Sequence of chain 1.D:
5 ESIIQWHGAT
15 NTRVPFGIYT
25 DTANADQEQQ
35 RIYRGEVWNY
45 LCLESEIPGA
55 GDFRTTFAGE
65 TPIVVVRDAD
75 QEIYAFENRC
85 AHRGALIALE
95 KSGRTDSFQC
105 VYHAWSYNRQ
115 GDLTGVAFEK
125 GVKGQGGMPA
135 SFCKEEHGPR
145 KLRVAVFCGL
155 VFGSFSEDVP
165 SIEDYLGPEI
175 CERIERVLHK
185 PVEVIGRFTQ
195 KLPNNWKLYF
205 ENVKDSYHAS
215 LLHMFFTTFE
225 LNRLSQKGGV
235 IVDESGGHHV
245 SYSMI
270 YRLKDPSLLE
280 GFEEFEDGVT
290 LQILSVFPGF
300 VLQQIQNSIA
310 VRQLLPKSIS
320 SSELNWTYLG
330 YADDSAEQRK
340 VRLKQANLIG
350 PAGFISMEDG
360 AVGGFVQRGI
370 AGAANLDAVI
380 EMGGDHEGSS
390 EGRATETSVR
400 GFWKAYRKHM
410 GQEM

Binding-site contacts:
Ligand atom O3 contacts residue ILE292 of chain 1.D at 3.6 Å.
Ligand atom C2 contacts residue FE1 of chain 1.K at 3.8 Å.
Ligand atom C3 contacts residue ILE292 of chain 1.D at 3.6 Å (hydrophobic).
Ligand atom C5 contacts residue LEU290 of chain 1.D at 4.0 Å (hydrophobic).
Ligand atom O5 contacts residue ILE292 of chain 1.D at 3.9 Å.
Ligand atom C8 contacts residue ILE292 of chain 1.D at 4.1 Å (hydrophobic).
Ligand atom C4 contacts residue ILE292 of chain 1.D at 3.4 Å (hydrophobic).
Ligand atom C7 contacts residue SER245 of chain 1.D at 3.2 Å.
Ligand atom O3 contacts residue ILE304 of chain 1.D at 3.8 Å.
Ligand atom C7 contacts residue ALA213 of chain 1.D at 3.6 Å (hydrophobic).
Ligand atom O2 contacts residue SER245 of chain 1.D at 2.5 Å (h-bond).
Ligand atom C6 contacts residue ALA213 of chain 1.D at 3.8 Å (hydrophobic).
Ligand atom C5 contacts residue ALA213 of chain 1.D at 4.1 Å (hydrophobic).
Ligand atom C2 contacts residue VAL207 of chain 1.D at 3.3 Å (hydrophobic).
Ligand atom O2 contacts residue SER210 of chain 1.D at 3.4 Å.
Ligand atom C4 contacts residue FE1 of chain 1.K at 4.0 Å.
Ligand atom C1 contacts residue ILE292 of chain 1.D at 4.0 Å (hydrophobic).
Ligand atom O4 contacts residue ARG311 of chain 1.D at 2.7 Å (salt-bridge).
Ligand atom C5 contacts residue PHE220 of chain 1.D at 3.9 Å (hydrophobic).
Ligand atom C6 contacts residue ILE292 of chain 1.D at 3.8 Å (hydrophobic).
Ligand atom C4 contacts residue PHE220 of chain 1.D at 3.9 Å (hydrophobic).
Ligand atom C1 contacts residue VAL207 of chain 1.D at 3.3 Å (hydrophobic).
Ligand atom C8 contacts residue ARG311 of chain 1.D at 3.5 Å.
Ligand atom O1 contacts residue ALA213 of chain 1.D at 3.3 Å.
Ligand atom C2 contacts residue ILE292 of chain 1.D at 3.9 Å (hydrophobic).
Ligand atom C3 contacts residue FE1 of chain 1.K at 3.6 Å.
Ligand atom O5 contacts residue ILE304 of chain 1.D at 4.1 Å.
Ligand atom O1 contacts residue ASN226 of chain 1.D at 2.8 Å (h-bond).
Ligand atom C8 contacts residue FE1 of chain 1.K at 3.8 Å.
Ligand atom C5 contacts residue ILE292 of chain 1.D at 3.5 Å (hydrophobic).
Ligand atom O1 contacts residue LEU290 of chain 1.D at 3.9 Å.
Ligand atom O4 contacts residue ASP358 of chain 1.D at 4.1 Å.
Ligand atom C5 contacts residue ASN226 of chain 1.D at 3.7 Å.
Ligand atom C7 contacts residue ASN226 of chain 1.D at 3.8 Å.
Ligand atom O3 contacts residue PHE220 of chain 1.D at 3.1 Å.
Ligand atom O1 contacts residue ARG392 of chain 1.D at 3.6 Å (salt-bridge).
Ligand atom O4 contacts residue FE1 of chain 1.K at 4.1 Å.
Ligand atom O5 contacts residue ARG311 of chain 1.D at 3.0 Å (salt-bridge).
Ligand atom O3 contacts residue LEU290 of chain 1.D at 4.0 Å.
Ligand atom O1 contacts residue SER245 of chain 1.D at 3.5 Å (h-bond).

A small-molecule ligand and the protein it binds are described below.
Small molecule (SMILES): O=C(O)c1ccc(C(=O)O)c(O)c1